This protein binds this small molecule.
Small molecule (SMILES): CC(=O)N[C@@H]1[C@@H](O)[C@H](O)[C@@H](CO)O[C@H]1O

Sequence of chain 1.C:
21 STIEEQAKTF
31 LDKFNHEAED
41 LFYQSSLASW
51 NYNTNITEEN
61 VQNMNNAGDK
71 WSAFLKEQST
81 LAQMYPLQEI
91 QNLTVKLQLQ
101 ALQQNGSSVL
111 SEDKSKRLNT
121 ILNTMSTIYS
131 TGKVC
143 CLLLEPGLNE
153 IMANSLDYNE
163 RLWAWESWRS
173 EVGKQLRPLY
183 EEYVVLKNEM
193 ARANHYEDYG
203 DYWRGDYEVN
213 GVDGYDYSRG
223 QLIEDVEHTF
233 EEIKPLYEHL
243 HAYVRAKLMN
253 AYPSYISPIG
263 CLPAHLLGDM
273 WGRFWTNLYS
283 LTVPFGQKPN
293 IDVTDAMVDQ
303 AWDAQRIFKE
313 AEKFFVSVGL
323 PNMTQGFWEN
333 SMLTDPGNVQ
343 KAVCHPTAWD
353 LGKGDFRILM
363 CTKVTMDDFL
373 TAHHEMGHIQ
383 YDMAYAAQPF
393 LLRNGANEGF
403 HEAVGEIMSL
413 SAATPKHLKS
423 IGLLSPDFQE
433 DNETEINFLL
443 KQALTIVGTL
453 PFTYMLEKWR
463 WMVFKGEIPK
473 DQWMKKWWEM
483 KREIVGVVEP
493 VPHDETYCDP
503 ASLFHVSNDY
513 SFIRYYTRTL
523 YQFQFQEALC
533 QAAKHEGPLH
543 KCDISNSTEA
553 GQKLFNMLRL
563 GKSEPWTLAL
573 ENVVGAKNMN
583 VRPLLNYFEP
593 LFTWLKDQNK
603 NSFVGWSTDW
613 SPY

Binding-site contacts:
Ligand atom C2 contacts residue ASN92 of chain 1.C at 2.5 Å.
Ligand atom O5 contacts residue ASN92 of chain 1.C at 2.4 Å (h-bond).
Ligand atom O5 contacts residue LYS28 of chain 1.C at 4.2 Å.
Ligand atom N2 contacts residue ASN92 of chain 1.C at 2.9 Å (h-bond).
Ligand atom O7 contacts residue ASN92 of chain 1.C at 4.3 Å.
Ligand atom C4 contacts residue ASN92 of chain 1.C at 4.2 Å.
Ligand atom C3 contacts residue ASN92 of chain 1.C at 3.8 Å.
Ligand atom C1 contacts residue ASN92 of chain 1.C at 1.4 Å.
Ligand atom C8 contacts residue ASN92 of chain 1.C at 3.9 Å.
Ligand atom C5 contacts residue ASN92 of chain 1.C at 3.7 Å.
Ligand atom C7 contacts residue ASN92 of chain 1.C at 3.8 Å.